Binding-site contacts:
Ligand atom CAC contacts residue VAL173 of chain 2.C at 3.6 Å (hydrophobic).
Ligand atom NAN contacts residue PHE81 of chain 2.C at 3.5 Å.
Ligand atom CAL contacts residue ASN213 of chain 2.C at 4.3 Å.
Ligand atom CAG contacts residue PHE81 of chain 2.C at 4.0 Å (hydrophobic).
Ligand atom CAA contacts residue ASN213 of chain 2.C at 3.9 Å.
Ligand atom CAG contacts residue POP1 of chain 2.P at 4.0 Å.
Ligand atom NAN contacts residue POP1 of chain 2.P at 3.9 Å.
Ligand atom CAF contacts residue LEU80 of chain 2.C at 4.2 Å (hydrophobic).
Ligand atom CAH contacts residue PHE81 of chain 2.C at 3.8 Å (hydrophobic).
Ligand atom CAF contacts residue PHE147 of chain 2.C at 3.7 Å (hydrophobic).
Ligand atom CAG contacts residue TYR309 of chain 2.C at 4.1 Å (hydrophobic).
Ligand atom CAD contacts residue POP1 of chain 2.P at 3.1 Å.
Ligand atom CAK contacts residue TYR61 of chain 2.C at 3.0 Å (hydrophobic).
Ligand atom CAI contacts residue ASN213 of chain 2.C at 3.8 Å.
Ligand atom CAH contacts residue POP1 of chain 2.P at 3.6 Å.
Ligand atom CAD contacts residue VAL173 of chain 2.C at 3.4 Å (hydrophobic).
Ligand atom CAB contacts residue LEU178 of chain 2.C at 3.4 Å (hydrophobic).
Ligand atom CAB contacts residue VAL173 of chain 2.C at 4.2 Å (hydrophobic).
Ligand atom CAH contacts residue ASP84 of chain 2.C at 3.8 Å.
Ligand atom CAB contacts residue LEU209 of chain 2.C at 4.0 Å (hydrophobic).
Ligand atom CAI contacts residue TYR309 of chain 2.C at 4.2 Å (hydrophobic).
Ligand atom CAA contacts residue ALA299 of chain 2.C at 4.3 Å (hydrophobic).
Ligand atom CAL contacts residue VAL173 of chain 2.C at 4.1 Å (hydrophobic).
Ligand atom CAK contacts residue VAL173 of chain 2.C at 4.0 Å (hydrophobic).
Ligand atom CAE contacts residue PHE81 of chain 2.C at 3.9 Å (hydrophobic).
Ligand atom CAO contacts residue VAL173 of chain 2.C at 4.2 Å (hydrophobic).
Ligand atom CAI contacts residue POP1 of chain 2.P at 3.1 Å.
Ligand atom CAB contacts residue TYR61 of chain 2.C at 3.0 Å (hydrophobic).
Ligand atom CAO contacts residue POP1 of chain 2.P at 4.2 Å.
Ligand atom CAE contacts residue ASP84 of chain 2.C at 4.0 Å.
Ligand atom CAJ contacts residue TYR61 of chain 2.C at 3.4 Å (hydrophobic).
Ligand atom CAA contacts residue LEU209 of chain 2.C at 4.0 Å (hydrophobic).
Ligand atom CAG contacts residue TYR61 of chain 2.C at 3.6 Å (hydrophobic).
Ligand atom CAA contacts residue TYR61 of chain 2.C at 3.6 Å (hydrophobic).
Ligand atom CAI contacts residue PHE81 of chain 2.C at 3.6 Å (hydrophobic).
Ligand atom CAD contacts residue ASP172 of chain 2.C at 4.2 Å.
Ligand atom CAJ contacts residue VAL173 of chain 2.C at 4.0 Å (hydrophobic).
Ligand atom CAG contacts residue ASN213 of chain 2.C at 3.4 Å.
Ligand atom CAE contacts residue LEU80 of chain 2.C at 4.0 Å (hydrophobic).
Ligand atom CAL contacts residue TYR61 of chain 2.C at 3.5 Å (hydrophobic).

A small-molecule ligand and the protein it binds are described below.
Small molecule (SMILES): C=C(C)[C@H]1CC[NH+]2CCC[C@H](C)[C@@]2(C)C1

Sequence of chain 2.C:
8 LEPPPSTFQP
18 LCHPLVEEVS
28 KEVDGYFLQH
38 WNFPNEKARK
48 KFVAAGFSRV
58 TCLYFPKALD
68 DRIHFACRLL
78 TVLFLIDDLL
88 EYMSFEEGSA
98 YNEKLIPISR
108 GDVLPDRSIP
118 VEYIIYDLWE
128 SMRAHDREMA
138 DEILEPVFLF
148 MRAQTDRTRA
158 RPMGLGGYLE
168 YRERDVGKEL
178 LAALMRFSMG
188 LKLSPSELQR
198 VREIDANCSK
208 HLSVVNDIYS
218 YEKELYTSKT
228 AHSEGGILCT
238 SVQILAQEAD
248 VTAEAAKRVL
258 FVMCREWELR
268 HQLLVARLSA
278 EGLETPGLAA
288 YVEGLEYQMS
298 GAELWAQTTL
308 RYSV